Binding-site contacts:
Ligand atom C8 contacts residue ASN67 of chain 50.A at 4.0 Å.
Ligand atom O7 contacts residue ASN67 of chain 50.A at 3.0 Å (h-bond).
Ligand atom O5 contacts residue ASN67 of chain 50.A at 2.4 Å (h-bond).
Ligand atom C7 contacts residue MET118 of chain 50.A at 4.0 Å (hydrophobic).
Ligand atom C5 contacts residue ASN67 of chain 50.A at 3.7 Å.
Ligand atom C8 contacts residue MET118 of chain 50.A at 3.8 Å (hydrophobic).
Ligand atom N2 contacts residue ASN67 of chain 50.A at 2.9 Å (h-bond).
Ligand atom C3 contacts residue ASN67 of chain 50.A at 3.8 Å.
Ligand atom C2 contacts residue ASN67 of chain 50.A at 2.5 Å.
Ligand atom C8 contacts residue PHE90 of chain 50.A at 4.0 Å (hydrophobic).
Ligand atom C7 contacts residue ASN67 of chain 50.A at 3.2 Å.
Ligand atom C1 contacts residue ASN67 of chain 50.A at 1.4 Å.
Ligand atom O7 contacts residue MET118 of chain 50.A at 3.5 Å.
Ligand atom C4 contacts residue ASN67 of chain 50.A at 4.2 Å.

Sequence of chain 50.A:
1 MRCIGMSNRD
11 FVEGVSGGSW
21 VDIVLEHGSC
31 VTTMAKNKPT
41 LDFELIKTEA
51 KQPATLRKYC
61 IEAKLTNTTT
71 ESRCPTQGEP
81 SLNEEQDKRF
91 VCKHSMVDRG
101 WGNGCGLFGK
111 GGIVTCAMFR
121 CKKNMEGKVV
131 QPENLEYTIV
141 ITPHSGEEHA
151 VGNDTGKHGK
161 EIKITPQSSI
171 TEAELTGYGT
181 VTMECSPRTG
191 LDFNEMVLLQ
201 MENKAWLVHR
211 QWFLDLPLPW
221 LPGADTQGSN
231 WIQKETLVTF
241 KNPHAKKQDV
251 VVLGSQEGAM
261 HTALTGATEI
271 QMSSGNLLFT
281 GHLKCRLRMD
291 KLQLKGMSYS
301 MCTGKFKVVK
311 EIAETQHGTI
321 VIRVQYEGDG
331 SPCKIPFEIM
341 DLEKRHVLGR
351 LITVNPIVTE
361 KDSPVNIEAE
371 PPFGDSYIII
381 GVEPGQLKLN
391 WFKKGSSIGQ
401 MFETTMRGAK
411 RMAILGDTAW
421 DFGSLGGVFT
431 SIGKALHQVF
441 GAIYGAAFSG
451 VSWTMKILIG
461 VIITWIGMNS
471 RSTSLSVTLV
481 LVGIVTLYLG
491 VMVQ

A small-molecule ligand and the protein it binds are described below.
Small molecule (SMILES): CC(=O)N[C@@H]1[C@@H](O)[C@H](O)[C@@H](CO)O[C@H]1O